A small-molecule ligand and the protein it binds are described below.
Small molecule (SMILES): O=C(O)[C@]1(O)C[C@H](CP(=O)(O)O)[C@@H](O)[C@H](O)C1

Binding-site contacts:
Ligand atom O4 contacts residue GLU194 of chain 1.A at 3.0 Å (salt-bridge).
Ligand atom O93 contacts residue ASN268 of chain 1.A at 2.8 Å (h-bond).
Ligand atom O92 contacts residue LYS356 of chain 1.A at 2.7 Å (salt-bridge).
Ligand atom O5 contacts residue ZN1 of chain 1.C at 2.3 Å.
Ligand atom O11 contacts residue ARG264 of chain 1.A at 2.8 Å (salt-bridge).
Ligand atom O5 contacts residue HIS287 of chain 1.A at 3.2 Å (h-bond).
Ligand atom C7 contacts residue ASN162 of chain 1.A at 3.6 Å.
Ligand atom C3 contacts residue ASP146 of chain 1.A at 3.7 Å.
Ligand atom O2 contacts residue LEU267 of chain 1.A at 3.4 Å.
Ligand atom O4 contacts residue HIS271 of chain 1.A at 3.1 Å (h-bond).
Ligand atom O91 contacts residue ARG130 of chain 2.A at 2.9 Å (salt-bridge).
Ligand atom O12 contacts residue LYS250 of chain 1.A at 2.7 Å (salt-bridge).
Ligand atom O93 contacts residue HIS275 of chain 1.A at 3.2 Å.
Ligand atom O11 contacts residue LYS152 of chain 1.A at 3.0 Å (salt-bridge).
Ligand atom C4 contacts residue HIS271 of chain 1.A at 3.3 Å.
Ligand atom O91 contacts residue LYS152 of chain 1.A at 2.7 Å (salt-bridge).
Ligand atom O12 contacts residue NAD1 of chain 1.E at 3.6 Å.
Ligand atom C5 contacts residue ZN1 of chain 1.C at 3.0 Å.
Ligand atom O4 contacts residue ZN1 of chain 1.C at 2.1 Å.
Ligand atom O4 contacts residue NAD1 of chain 1.E at 3.5 Å.
Ligand atom O4 contacts residue ASP146 of chain 1.A at 2.6 Å (salt-bridge).
Ligand atom C4 contacts residue ZN1 of chain 1.C at 2.9 Å.
Ligand atom C5 contacts residue HIS271 of chain 1.A at 3.6 Å.
Ligand atom O5 contacts residue NAD1 of chain 1.E at 3.5 Å.
Ligand atom C8 contacts residue LYS152 of chain 1.A at 3.6 Å.
Ligand atom C6 contacts residue ASN268 of chain 1.A at 3.5 Å.
Ligand atom P1 contacts residue LYS356 of chain 1.A at 3.7 Å.
Ligand atom C1 contacts residue LYS152 of chain 1.A at 3.8 Å.
Ligand atom O5 contacts residue HIS271 of chain 1.A at 2.9 Å (h-bond).
Ligand atom C3 contacts residue LEU267 of chain 1.A at 3.7 Å (hydrophobic).
Ligand atom O4 contacts residue LYS197 of chain 1.A at 3.2 Å (salt-bridge).
Ligand atom O2 contacts residue ASN268 of chain 1.A at 3.0 Å (h-bond).
Ligand atom O12 contacts residue ARG264 of chain 1.A at 3.0 Å (salt-bridge).
Ligand atom C4 contacts residue ASP146 of chain 1.A at 3.7 Å.
Ligand atom C5 contacts residue NAD1 of chain 1.E at 3.5 Å.
Ligand atom O92 contacts residue ARG130 of chain 2.A at 3.1 Å (salt-bridge).
Ligand atom C4 contacts residue LEU267 of chain 1.A at 3.7 Å (hydrophobic).
Ligand atom C1 contacts residue ARG264 of chain 1.A at 3.5 Å.
Ligand atom P1 contacts residue ARG130 of chain 2.A at 3.8 Å.
Ligand atom O92 contacts residue ASN162 of chain 1.A at 2.9 Å (h-bond).

Sequence of chain 2.A:
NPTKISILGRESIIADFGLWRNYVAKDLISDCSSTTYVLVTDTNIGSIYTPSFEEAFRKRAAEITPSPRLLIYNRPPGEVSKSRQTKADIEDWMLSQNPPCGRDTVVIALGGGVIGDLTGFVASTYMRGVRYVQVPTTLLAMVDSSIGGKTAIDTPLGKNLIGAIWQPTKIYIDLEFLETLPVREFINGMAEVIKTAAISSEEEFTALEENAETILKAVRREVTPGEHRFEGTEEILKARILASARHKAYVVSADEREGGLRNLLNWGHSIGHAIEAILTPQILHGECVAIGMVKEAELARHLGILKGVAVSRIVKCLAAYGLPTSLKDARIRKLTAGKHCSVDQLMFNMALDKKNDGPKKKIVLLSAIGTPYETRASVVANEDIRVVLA

Sequence of chain 1.A:
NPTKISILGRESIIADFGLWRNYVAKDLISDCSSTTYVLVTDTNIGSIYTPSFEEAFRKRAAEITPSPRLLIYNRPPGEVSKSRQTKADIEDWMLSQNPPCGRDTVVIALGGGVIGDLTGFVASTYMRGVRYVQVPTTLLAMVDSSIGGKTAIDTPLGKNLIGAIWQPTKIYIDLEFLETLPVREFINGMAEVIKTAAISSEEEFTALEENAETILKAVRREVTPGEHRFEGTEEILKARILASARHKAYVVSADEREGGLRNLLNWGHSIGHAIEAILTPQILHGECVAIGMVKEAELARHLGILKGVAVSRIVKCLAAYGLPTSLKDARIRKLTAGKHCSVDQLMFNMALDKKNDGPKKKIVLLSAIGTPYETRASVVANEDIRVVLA